The small molecule below binds the protein below.
Small molecule (SMILES): CC(=O)N[C@H]1[C@H](O[C@H]2[C@H](O)[C@@H](NC(C)=O)CO[C@@H]2CO)O[C@H](CO)[C@@H](O)[C@@H]1O

Binding-site contacts:
Ligand atom N2 contacts residue ASN33 of chain 3.A at 3.6 Å.
Ligand atom O3 contacts residue ASN33 of chain 3.A at 3.9 Å.
Ligand atom O6 contacts residue ALA36 of chain 3.A at 4.3 Å.
Ligand atom C3 contacts residue ASN33 of chain 3.A at 4.1 Å.
Ligand atom O7 contacts residue ASN33 of chain 3.A at 2.9 Å (h-bond).
Ligand atom C7 contacts residue ASN33 of chain 3.A at 3.5 Å.
Ligand atom O5 contacts residue SER35 of chain 3.A at 3.4 Å (h-bond).
Ligand atom C1 contacts residue ASN33 of chain 3.A at 4.3 Å.
Ligand atom O7 contacts residue SER35 of chain 3.A at 4.3 Å.
Ligand atom C1 contacts residue SER35 of chain 3.A at 3.7 Å.
Ligand atom C2 contacts residue ASN33 of chain 3.A at 3.3 Å.

Sequence of chain 3.A:
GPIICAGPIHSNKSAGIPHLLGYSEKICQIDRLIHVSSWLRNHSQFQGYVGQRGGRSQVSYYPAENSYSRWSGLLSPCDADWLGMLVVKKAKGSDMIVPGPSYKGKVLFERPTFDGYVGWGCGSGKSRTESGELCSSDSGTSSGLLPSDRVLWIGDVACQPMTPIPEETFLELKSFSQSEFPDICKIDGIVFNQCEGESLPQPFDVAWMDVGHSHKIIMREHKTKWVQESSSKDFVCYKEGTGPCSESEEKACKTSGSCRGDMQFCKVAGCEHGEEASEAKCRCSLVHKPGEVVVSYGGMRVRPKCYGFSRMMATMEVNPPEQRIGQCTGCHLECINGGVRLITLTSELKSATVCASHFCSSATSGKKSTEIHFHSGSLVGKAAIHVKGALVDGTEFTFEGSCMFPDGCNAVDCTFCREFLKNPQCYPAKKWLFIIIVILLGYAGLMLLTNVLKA